Sequence of chain 60.E:
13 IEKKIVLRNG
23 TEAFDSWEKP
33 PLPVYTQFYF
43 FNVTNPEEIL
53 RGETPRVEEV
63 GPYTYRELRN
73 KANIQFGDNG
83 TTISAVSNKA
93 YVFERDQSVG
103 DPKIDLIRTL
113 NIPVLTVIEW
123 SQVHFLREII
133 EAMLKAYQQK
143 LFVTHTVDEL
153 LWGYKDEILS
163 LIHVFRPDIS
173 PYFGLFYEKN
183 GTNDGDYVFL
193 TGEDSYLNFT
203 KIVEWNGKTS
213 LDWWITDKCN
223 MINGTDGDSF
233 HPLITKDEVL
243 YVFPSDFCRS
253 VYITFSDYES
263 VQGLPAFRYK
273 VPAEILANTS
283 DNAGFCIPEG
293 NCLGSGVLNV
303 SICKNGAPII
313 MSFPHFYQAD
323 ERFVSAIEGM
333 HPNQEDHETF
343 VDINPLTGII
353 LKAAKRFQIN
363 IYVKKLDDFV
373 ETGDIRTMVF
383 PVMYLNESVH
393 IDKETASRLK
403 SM

This protein binds this small molecule.
Small molecule (SMILES): CC(=O)N[C@@H]1[C@@H](O)[C@H](O)[C@@H](CO)O[C@H]1O

Binding-site contacts:
Ligand atom C5 contacts residue ASN21 of chain 60.E at 3.3 Å.
Ligand atom O6 contacts residue ASN21 of chain 60.E at 4.3 Å.
Ligand atom O7 contacts residue ASN21 of chain 60.E at 4.0 Å.
Ligand atom C3 contacts residue ASN21 of chain 60.E at 3.7 Å.
Ligand atom N2 contacts residue ASN21 of chain 60.E at 3.3 Å (h-bond).
Ligand atom C2 contacts residue ASN21 of chain 60.E at 2.5 Å.
Ligand atom C6 contacts residue ASN21 of chain 60.E at 3.3 Å.
Ligand atom C1 contacts residue ASN21 of chain 60.E at 1.4 Å.
Ligand atom C7 contacts residue ASN21 of chain 60.E at 4.0 Å.
Ligand atom O5 contacts residue ASN21 of chain 60.E at 2.5 Å (h-bond).
Ligand atom C4 contacts residue ASN21 of chain 60.E at 3.8 Å.